Binding-site contacts:
Ligand atom CE3 contacts residue PRO13 of chain 1.C at 3.8 Å (hydrophobic).
Ligand atom O contacts residue TYR100 of chain 1.C at 3.9 Å.
Ligand atom CB contacts residue HIS205 of chain 1.C at 3.6 Å.
Ligand atom N contacts residue TYR100 of chain 1.C at 3.9 Å.
Ligand atom N contacts residue 8LR1 of chain 1.S at 1.4 Å (h-bond).
Ligand atom CA contacts residue TYR100 of chain 1.C at 3.5 Å (hydrophobic).
Ligand atom CZ contacts residue HIS205 of chain 1.C at 3.5 Å.
Ligand atom CZ2 contacts residue SER21 of chain 1.C at 3.6 Å.
Ligand atom CE2 contacts residue TYR12 of chain 1.C at 3.5 Å (hydrophobic).
Ligand atom CA contacts residue TYR100 of chain 1.C at 3.8 Å (hydrophobic).
Ligand atom OH contacts residue THR11 of chain 1.C at 3.7 Å.
Ligand atom CA contacts residue TYR12 of chain 1.C at 3.6 Å (hydrophobic).
Ligand atom CB contacts residue TYR100 of chain 1.C at 3.8 Å (hydrophobic).
Ligand atom N contacts residue TYR12 of chain 1.C at 2.9 Å (h-bond).
Ligand atom N contacts residue TYR100 of chain 1.C at 3.8 Å.
Ligand atom C contacts residue TYR12 of chain 1.C at 3.9 Å (hydrophobic).
Ligand atom N contacts residue TYR12 of chain 1.C at 3.2 Å (h-bond).
Ligand atom CE2 contacts residue TYR100 of chain 1.C at 3.8 Å (hydrophobic).
Ligand atom CE2 contacts residue HIS205 of chain 1.C at 3.4 Å.
Ligand atom CD2 contacts residue HIS205 of chain 1.C at 3.5 Å.
Ligand atom OH contacts residue PRO206 of chain 1.C at 2.4 Å (h-bond).
Ligand atom C contacts residue TYR100 of chain 1.C at 3.8 Å (hydrophobic).
Ligand atom N contacts residue TYR100 of chain 1.C at 3.4 Å (h-bond).
Ligand atom CE1 contacts residue HIS205 of chain 1.C at 3.7 Å.
Ligand atom CE2 contacts residue PRO206 of chain 1.C at 3.4 Å (hydrophobic).
Ligand atom CD1 contacts residue HIS205 of chain 1.C at 3.4 Å.
Ligand atom CE2 contacts residue PRO13 of chain 1.C at 3.7 Å (hydrophobic).
Ligand atom CZ2 contacts residue PRO13 of chain 1.C at 3.8 Å (hydrophobic).
Ligand atom CD2 contacts residue TYR100 of chain 1.C at 3.5 Å (hydrophobic).
Ligand atom CZ3 contacts residue THR15 of chain 1.C at 3.6 Å.
Ligand atom CA contacts residue TYR100 of chain 1.C at 3.5 Å (hydrophobic).
Ligand atom OH contacts residue HIS205 of chain 1.C at 3.7 Å.
Ligand atom CA contacts residue 8LR1 of chain 1.S at 2.3 Å.
Ligand atom CB contacts residue TYR12 of chain 1.C at 3.1 Å (hydrophobic).
Ligand atom CG contacts residue HIS205 of chain 1.C at 3.5 Å.
Ligand atom C contacts residue TYR100 of chain 1.C at 3.5 Å (hydrophobic).
Ligand atom CH2 contacts residue SER21 of chain 1.C at 3.4 Å.
Ligand atom C contacts residue 8LR1 of chain 1.S at 3.6 Å.
Ligand atom CZ contacts residue PRO206 of chain 1.C at 3.4 Å (hydrophobic).
Ligand atom N contacts residue TYR100 of chain 1.C at 3.9 Å.

The small molecule below binds the protein below.
Small molecule (SMILES): NCC(=O)N[C@@H](CC1=c2ccccc2=NC1)C(=O)N[C@@H](Cc1ccc(O)cc1)C(=O)N[C@@H](CC(=O)O)C(N)=O

Sequence of chain 1.C:
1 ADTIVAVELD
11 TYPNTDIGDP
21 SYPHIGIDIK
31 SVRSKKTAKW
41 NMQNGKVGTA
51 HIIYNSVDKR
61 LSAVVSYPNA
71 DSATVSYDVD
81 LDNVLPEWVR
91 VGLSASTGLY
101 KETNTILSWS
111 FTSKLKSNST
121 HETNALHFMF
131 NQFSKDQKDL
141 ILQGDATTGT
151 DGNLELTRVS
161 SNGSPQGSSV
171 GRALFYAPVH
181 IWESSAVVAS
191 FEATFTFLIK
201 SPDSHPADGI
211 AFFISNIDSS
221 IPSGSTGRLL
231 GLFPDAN